Binding-site contacts:
Ligand atom O3 contacts residue ILE154 of chain 5.A at 4.0 Å.
Ligand atom C5 contacts residue HIS200 of chain 5.A at 3.5 Å.
Ligand atom C5 contacts residue ASN249 of chain 5.A at 3.3 Å.
Ligand atom O4 contacts residue HIS152 of chain 5.A at 2.9 Å (h-bond).
Ligand atom C contacts residue TYR178 of chain 5.A at 3.7 Å (hydrophobic).
Ligand atom C2 contacts residue LEU301 of chain 5.A at 4.1 Å (hydrophobic).
Ligand atom O3 contacts residue TYR256 of chain 5.A at 2.6 Å (h-bond).
Ligand atom C6 contacts residue PHE192 of chain 5.A at 3.6 Å (hydrophobic).
Ligand atom O4 contacts residue GLU266 of chain 5.A at 3.6 Å.
Ligand atom O3 contacts residue HIS152 of chain 5.A at 4.0 Å.
Ligand atom C contacts residue PHE192 of chain 5.A at 3.8 Å (hydrophobic).
Ligand atom C2 contacts residue PHE192 of chain 5.A at 4.0 Å (hydrophobic).
Ligand atom O3 contacts residue FE21 of chain 5.B at 2.1 Å.
Ligand atom C3 contacts residue FE21 of chain 5.B at 2.9 Å.
Ligand atom C3 contacts residue HIS215 of chain 5.A at 4.1 Å.
Ligand atom C6 contacts residue HIS247 of chain 5.A at 3.2 Å.
Ligand atom O4 contacts residue HIS247 of chain 5.A at 3.5 Å (h-bond).
Ligand atom C6 contacts residue ASN249 of chain 5.A at 3.5 Å.
Ligand atom O3 contacts residue GLU266 of chain 5.A at 3.5 Å (salt-bridge).
Ligand atom C6 contacts residue TYR178 of chain 5.A at 3.6 Å (hydrophobic).
Ligand atom C4 contacts residue HIS200 of chain 5.A at 3.3 Å.
Ligand atom C3 contacts residue PHE192 of chain 5.A at 4.0 Å (hydrophobic).
Ligand atom O4 contacts residue HIS200 of chain 5.A at 2.6 Å (h-bond).
Ligand atom O3 contacts residue HIS215 of chain 5.A at 2.8 Å.
Ligand atom O3 contacts residue HIS247 of chain 5.A at 4.1 Å.
Ligand atom C2 contacts residue HIS247 of chain 5.A at 3.5 Å.
Ligand atom C4 contacts residue HIS152 of chain 5.A at 4.1 Å.
Ligand atom C3 contacts residue TYR256 of chain 5.A at 3.0 Å (hydrophobic).
Ligand atom C2 contacts residue TYR256 of chain 5.A at 3.3 Å (hydrophobic).
Ligand atom C contacts residue LEU301 of chain 5.A at 3.9 Å (hydrophobic).
Ligand atom C1 contacts residue PHE192 of chain 5.A at 3.5 Å (hydrophobic).
Ligand atom C3 contacts residue HIS247 of chain 5.A at 3.4 Å.
Ligand atom O4 contacts residue FE21 of chain 5.B at 2.2 Å.
Ligand atom C4 contacts residue FE21 of chain 5.B at 3.0 Å.
Ligand atom C4 contacts residue PHE192 of chain 5.A at 3.8 Å (hydrophobic).
Ligand atom C5 contacts residue HIS247 of chain 5.A at 3.3 Å.
Ligand atom C4 contacts residue TYR256 of chain 5.A at 3.8 Å (hydrophobic).
Ligand atom C4 contacts residue HIS247 of chain 5.A at 3.2 Å.
Ligand atom C1 contacts residue HIS247 of chain 5.A at 3.5 Å.
Ligand atom C5 contacts residue PHE192 of chain 5.A at 3.6 Å (hydrophobic).

The small molecule below binds the protein below.
Small molecule (SMILES): Cc1ccc(O)c(O)c1

Sequence of chain 5.A:
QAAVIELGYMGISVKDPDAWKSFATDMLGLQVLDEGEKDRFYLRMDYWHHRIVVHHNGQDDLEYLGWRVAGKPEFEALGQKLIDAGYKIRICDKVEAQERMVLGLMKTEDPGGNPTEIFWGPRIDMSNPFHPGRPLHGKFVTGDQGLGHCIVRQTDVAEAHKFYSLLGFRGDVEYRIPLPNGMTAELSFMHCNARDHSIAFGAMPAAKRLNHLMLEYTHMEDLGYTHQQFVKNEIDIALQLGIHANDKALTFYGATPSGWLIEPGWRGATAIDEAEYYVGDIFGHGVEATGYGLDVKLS